This small molecule binds to this protein.
Small molecule (SMILES): CCOc1cncc(N2CCCNCC2)c1

Sequence of chain 1.I:
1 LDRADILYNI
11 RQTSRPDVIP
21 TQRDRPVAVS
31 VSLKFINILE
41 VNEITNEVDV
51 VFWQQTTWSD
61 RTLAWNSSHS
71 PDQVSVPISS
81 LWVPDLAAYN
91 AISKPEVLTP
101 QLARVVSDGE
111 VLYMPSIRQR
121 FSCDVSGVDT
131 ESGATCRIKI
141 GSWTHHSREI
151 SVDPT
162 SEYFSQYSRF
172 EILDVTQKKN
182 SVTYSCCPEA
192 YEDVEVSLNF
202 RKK

Sequence of chain 1.J:
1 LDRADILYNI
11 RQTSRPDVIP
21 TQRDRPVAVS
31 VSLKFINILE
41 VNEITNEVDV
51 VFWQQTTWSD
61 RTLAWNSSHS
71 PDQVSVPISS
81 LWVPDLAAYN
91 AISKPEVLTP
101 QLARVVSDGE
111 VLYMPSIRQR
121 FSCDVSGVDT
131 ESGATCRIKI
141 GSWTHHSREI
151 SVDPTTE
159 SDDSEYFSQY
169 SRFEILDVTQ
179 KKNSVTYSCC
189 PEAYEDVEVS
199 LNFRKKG

Binding-site contacts:
Ligand atom C7 contacts residue LEU112 of chain 1.J at 3.8 Å (hydrophobic).
Ligand atom C12 contacts residue TYR192 of chain 1.I at 3.3 Å (hydrophobic).
Ligand atom N3 contacts residue MET114 of chain 1.J at 3.6 Å.
Ligand atom C6 contacts residue THR144 of chain 1.I at 3.8 Å.
Ligand atom C4 contacts residue MET114 of chain 1.J at 3.6 Å (hydrophobic).
Ligand atom N2 contacts residue TRP143 of chain 1.I at 3.5 Å (h-bond).
Ligand atom C2 contacts residue TYR185 of chain 1.I at 3.5 Å (hydrophobic).
Ligand atom C11 contacts residue LEU112 of chain 1.J at 3.5 Å (hydrophobic).
Ligand atom C1 contacts residue TRP143 of chain 1.I at 3.4 Å (hydrophobic).
Ligand atom O1 contacts residue LEU112 of chain 1.J at 3.6 Å.
Ligand atom C2 contacts residue TYR192 of chain 1.I at 3.8 Å (hydrophobic).
Ligand atom C9 contacts residue TRP143 of chain 1.I at 3.4 Å (hydrophobic).
Ligand atom C2 contacts residue TRP143 of chain 1.I at 3.5 Å (hydrophobic).
Ligand atom C11 contacts residue TYR192 of chain 1.I at 3.4 Å (hydrophobic).
Ligand atom C12 contacts residue GLN73 of chain 1.J at 4.1 Å.
Ligand atom C9 contacts residue MET114 of chain 1.J at 3.4 Å (hydrophobic).
Ligand atom C4 contacts residue CYS187 of chain 1.I at 4.0 Å (hydrophobic).
Ligand atom N1 contacts residue TYR89 of chain 1.I at 2.9 Å (h-bond).
Ligand atom C8 contacts residue MET114 of chain 1.J at 4.0 Å (hydrophobic).
Ligand atom O1 contacts residue ARG104 of chain 1.J at 3.5 Å.
Ligand atom C1 contacts residue TRP53 of chain 1.J at 3.8 Å (hydrophobic).
Ligand atom C2 contacts residue TYR89 of chain 1.I at 3.2 Å (hydrophobic).
Ligand atom C11 contacts residue CYS188 of chain 1.I at 3.6 Å (hydrophobic).
Ligand atom C12 contacts residue ARG104 of chain 1.J at 3.4 Å.
Ligand atom N1 contacts residue TRP143 of chain 1.I at 2.8 Å (h-bond).
Ligand atom C3 contacts residue TRP143 of chain 1.I at 3.7 Å (hydrophobic).
Ligand atom C1 contacts residue TYR89 of chain 1.I at 3.5 Å (hydrophobic).
Ligand atom C10 contacts residue MET114 of chain 1.J at 3.6 Å (hydrophobic).
Ligand atom C3 contacts residue TYR192 of chain 1.I at 3.7 Å (hydrophobic).
Ligand atom N3 contacts residue THR144 of chain 1.I at 3.9 Å.
Ligand atom C10 contacts residue TRP143 of chain 1.I at 3.6 Å (hydrophobic).
Ligand atom N2 contacts residue MET114 of chain 1.J at 3.3 Å.
Ligand atom C3 contacts residue TYR185 of chain 1.I at 3.9 Å (hydrophobic).
Ligand atom N1 contacts residue SER142 of chain 1.I at 3.9 Å.
Ligand atom C5 contacts residue MET114 of chain 1.J at 3.7 Å (hydrophobic).
Ligand atom C5 contacts residue TRP53 of chain 1.J at 3.8 Å (hydrophobic).
Ligand atom C8 contacts residue TRP143 of chain 1.I at 3.6 Å (hydrophobic).
Ligand atom N3 contacts residue TRP143 of chain 1.I at 4.0 Å.
Ligand atom C5 contacts residue TRP143 of chain 1.I at 3.5 Å (hydrophobic).
Ligand atom C6 contacts residue LEU112 of chain 1.J at 4.0 Å (hydrophobic).